Sequence of chain 1.A:
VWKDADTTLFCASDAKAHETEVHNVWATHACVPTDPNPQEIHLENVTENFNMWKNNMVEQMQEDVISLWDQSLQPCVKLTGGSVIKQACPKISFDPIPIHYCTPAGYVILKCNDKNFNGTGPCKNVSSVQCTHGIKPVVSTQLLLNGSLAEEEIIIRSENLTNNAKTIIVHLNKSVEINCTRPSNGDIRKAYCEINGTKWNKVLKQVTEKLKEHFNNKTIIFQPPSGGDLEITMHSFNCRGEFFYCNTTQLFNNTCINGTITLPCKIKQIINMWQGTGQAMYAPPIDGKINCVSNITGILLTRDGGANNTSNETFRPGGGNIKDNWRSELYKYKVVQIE

A small-molecule ligand and the protein it binds are described below.
Small molecule (SMILES): CC(=O)N[C@@H]1[C@@H](O)[C@H](O)[C@@H](CO)O[C@H]1O

Binding-site contacts:
Ligand atom C6 contacts residue HIS42 of chain 1.A at 3.4 Å.
Ligand atom C5 contacts residue ASN125 of chain 1.A at 3.6 Å.
Ligand atom C1 contacts residue ASN113 of chain 1.A at 4.1 Å.
Ligand atom C4 contacts residue ASN125 of chain 1.A at 4.1 Å.
Ligand atom C5 contacts residue ASN113 of chain 1.A at 4.3 Å.
Ligand atom O5 contacts residue HIS42 of chain 1.A at 4.2 Å.
Ligand atom C1 contacts residue ASN125 of chain 1.A at 1.4 Å.
Ligand atom C2 contacts residue ASN125 of chain 1.A at 2.3 Å.
Ligand atom O5 contacts residue ASN113 of chain 1.A at 3.3 Å.
Ligand atom C6 contacts residue ASN113 of chain 1.A at 4.0 Å.
Ligand atom C7 contacts residue ASN125 of chain 1.A at 3.4 Å.
Ligand atom C1 contacts residue HIS42 of chain 1.A at 4.5 Å.
Ligand atom O5 contacts residue ASN125 of chain 1.A at 2.4 Å (h-bond).
Ligand atom O7 contacts residue ASN125 of chain 1.A at 3.5 Å (h-bond).
Ligand atom C5 contacts residue HIS42 of chain 1.A at 3.5 Å.
Ligand atom C3 contacts residue ASN125 of chain 1.A at 3.7 Å.
Ligand atom O6 contacts residue ASN113 of chain 1.A at 4.0 Å.
Ligand atom N2 contacts residue ASN125 of chain 1.A at 2.8 Å (h-bond).